This small molecule binds to this protein.
Small molecule (SMILES): O=C(O)c1ccc(Oc2cccc(O)c2)cc1

Sequence of chain 1.A:
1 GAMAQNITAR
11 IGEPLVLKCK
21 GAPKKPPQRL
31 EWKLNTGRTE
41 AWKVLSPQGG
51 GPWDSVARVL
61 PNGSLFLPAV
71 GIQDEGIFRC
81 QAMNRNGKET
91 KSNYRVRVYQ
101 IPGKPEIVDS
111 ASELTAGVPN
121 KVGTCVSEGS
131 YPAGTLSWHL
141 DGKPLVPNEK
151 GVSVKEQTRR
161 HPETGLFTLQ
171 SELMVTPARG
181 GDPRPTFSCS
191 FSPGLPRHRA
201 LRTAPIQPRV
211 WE

Binding-site contacts:
Ligand atom O17 contacts residue ARG29 of chain 1.A at 4.1 Å.
Ligand atom C06 contacts residue ALA82 of chain 1.A at 4.3 Å (hydrophobic).
Ligand atom C03 contacts residue GLU31 of chain 1.A at 3.8 Å.
Ligand atom C02 contacts residue GLU31 of chain 1.A at 4.2 Å.
Ligand atom C13 contacts residue MET83 of chain 1.A at 4.4 Å (hydrophobic).
Ligand atom C04 contacts residue LEU30 of chain 1.A at 4.1 Å (hydrophobic).
Ligand atom C06 contacts residue MET83 of chain 1.A at 3.6 Å (hydrophobic).
Ligand atom C05 contacts residue ARG29 of chain 1.A at 3.7 Å.
Ligand atom C04 contacts residue GLU31 of chain 1.A at 3.8 Å.
Ligand atom C05 contacts residue ALA82 of chain 1.A at 4.4 Å (hydrophobic).
Ligand atom O16 contacts residue GLN81 of chain 1.A at 3.7 Å.
Ligand atom C04 contacts residue ARG29 of chain 1.A at 4.5 Å.
Ligand atom O16 contacts residue MET83 of chain 1.A at 3.3 Å (h-bond).
Ligand atom O07 contacts residue LEU30 of chain 1.A at 3.3 Å.
Ligand atom C01 contacts residue MET83 of chain 1.A at 4.4 Å (hydrophobic).
Ligand atom C04 contacts residue GLN81 of chain 1.A at 4.0 Å.
Ligand atom C05 contacts residue GLN81 of chain 1.A at 3.4 Å.
Ligand atom C13 contacts residue ARG29 of chain 1.A at 4.0 Å.
Ligand atom C05 contacts residue GLU31 of chain 1.A at 4.4 Å.
Ligand atom C11 contacts residue ARG29 of chain 1.A at 3.9 Å.
Ligand atom O16 contacts residue ALA82 of chain 1.A at 3.5 Å.
Ligand atom C09 contacts residue ARG29 of chain 1.A at 3.9 Å.
Ligand atom C14 contacts residue ARG29 of chain 1.A at 4.1 Å.
Ligand atom C08 contacts residue LEU30 of chain 1.A at 3.8 Å (hydrophobic).
Ligand atom C01 contacts residue GLN81 of chain 1.A at 4.0 Å.
Ligand atom O07 contacts residue GLU31 of chain 1.A at 3.5 Å.
Ligand atom O16 contacts residue GLU89 of chain 1.A at 3.8 Å.
Ligand atom C12 contacts residue ARG29 of chain 1.A at 3.9 Å.
Ligand atom O07 contacts residue ARG29 of chain 1.A at 3.9 Å.
Ligand atom C05 contacts residue MET83 of chain 1.A at 3.9 Å (hydrophobic).
Ligand atom C08 contacts residue ARG29 of chain 1.A at 3.9 Å.
Ligand atom C05 contacts residue LEU30 of chain 1.A at 4.0 Å (hydrophobic).
Ligand atom C06 contacts residue GLN81 of chain 1.A at 3.7 Å.
Ligand atom O07 contacts residue GLN81 of chain 1.A at 4.4 Å.
Ligand atom C09 contacts residue LEU30 of chain 1.A at 3.7 Å (hydrophobic).
Ligand atom C10 contacts residue ARG29 of chain 1.A at 4.1 Å.
Ligand atom C01 contacts residue GLU89 of chain 1.A at 4.4 Å.